Binding-site contacts:
Ligand atom C10 contacts residue VAL40 of chain 2.A at 3.8 Å (hydrophobic).
Ligand atom C14 contacts residue PRO188 of chain 1.A at 3.8 Å (hydrophobic).
Ligand atom C7 contacts residue LYS191 of chain 1.A at 3.8 Å.
Ligand atom C6 contacts residue ASN187 of chain 1.A at 3.9 Å.
Ligand atom O3 contacts residue GLU190 of chain 1.A at 3.2 Å (salt-bridge).
Ligand atom O2 contacts residue GLU190 of chain 1.A at 3.9 Å.
Ligand atom N3 contacts residue LYS191 of chain 1.A at 3.6 Å.
Ligand atom C14 contacts residue GLU190 of chain 1.A at 3.5 Å.
Ligand atom C2 contacts residue GLU190 of chain 1.A at 3.4 Å.
Ligand atom C11 contacts residue ARG60 of chain 1.A at 3.6 Å.
Ligand atom C10 contacts residue ARG60 of chain 1.A at 3.6 Å.
Ligand atom CL1 contacts residue ARG60 of chain 1.A at 3.7 Å.
Ligand atom S1 contacts residue THR38 of chain 2.A at 3.9 Å.
Ligand atom C12 contacts residue TRP67 of chain 1.A at 3.8 Å (hydrophobic).
Ligand atom C9 contacts residue ARG60 of chain 1.A at 3.7 Å.
Ligand atom N1 contacts residue GLU190 of chain 1.A at 3.4 Å (salt-bridge).
Ligand atom CL1 contacts residue VAL64 of chain 1.A at 3.2 Å.
Ligand atom CL1 contacts residue VAL40 of chain 2.A at 3.6 Å.
Ligand atom N2 contacts residue LYS191 of chain 1.A at 3.5 Å.
Ligand atom N2 contacts residue ARG60 of chain 1.A at 3.4 Å (salt-bridge).
Ligand atom CL1 contacts residue PHE37 of chain 2.A at 3.0 Å.
Ligand atom N2 contacts residue THR38 of chain 2.A at 2.9 Å (h-bond).
Ligand atom C8 contacts residue THR38 of chain 2.A at 3.5 Å.
Ligand atom S1 contacts residue LYS191 of chain 1.A at 3.9 Å.
Ligand atom C13 contacts residue TRP189 of chain 1.A at 3.6 Å (hydrophobic).
Ligand atom C7 contacts residue THR38 of chain 2.A at 3.8 Å.
Ligand atom C12 contacts residue PRO229 of chain 1.A at 3.8 Å (hydrophobic).
Ligand atom C7 contacts residue ARG60 of chain 1.A at 4.0 Å.
Ligand atom O3 contacts residue TYR226 of chain 1.A at 3.4 Å.
Ligand atom N3 contacts residue THR38 of chain 2.A at 3.6 Å.
Ligand atom C8 contacts residue VAL40 of chain 2.A at 3.7 Å (hydrophobic).
Ligand atom O2 contacts residue LYS191 of chain 1.A at 3.6 Å.
Ligand atom N3 contacts residue ARG60 of chain 1.A at 3.4 Å (salt-bridge).
Ligand atom C9 contacts residue VAL40 of chain 2.A at 3.9 Å (hydrophobic).
Ligand atom C1 contacts residue GLU190 of chain 1.A at 3.9 Å.
Ligand atom C13 contacts residue PRO188 of chain 1.A at 3.7 Å (hydrophobic).
Ligand atom C2 contacts residue ALA192 of chain 1.A at 3.9 Å (hydrophobic).
Ligand atom O2 contacts residue ALA192 of chain 1.A at 2.8 Å (h-bond).
Ligand atom C13 contacts residue TRP67 of chain 1.A at 4.0 Å (hydrophobic).
Ligand atom C8 contacts residue ARG60 of chain 1.A at 3.5 Å.

Sequence of chain 2.A:
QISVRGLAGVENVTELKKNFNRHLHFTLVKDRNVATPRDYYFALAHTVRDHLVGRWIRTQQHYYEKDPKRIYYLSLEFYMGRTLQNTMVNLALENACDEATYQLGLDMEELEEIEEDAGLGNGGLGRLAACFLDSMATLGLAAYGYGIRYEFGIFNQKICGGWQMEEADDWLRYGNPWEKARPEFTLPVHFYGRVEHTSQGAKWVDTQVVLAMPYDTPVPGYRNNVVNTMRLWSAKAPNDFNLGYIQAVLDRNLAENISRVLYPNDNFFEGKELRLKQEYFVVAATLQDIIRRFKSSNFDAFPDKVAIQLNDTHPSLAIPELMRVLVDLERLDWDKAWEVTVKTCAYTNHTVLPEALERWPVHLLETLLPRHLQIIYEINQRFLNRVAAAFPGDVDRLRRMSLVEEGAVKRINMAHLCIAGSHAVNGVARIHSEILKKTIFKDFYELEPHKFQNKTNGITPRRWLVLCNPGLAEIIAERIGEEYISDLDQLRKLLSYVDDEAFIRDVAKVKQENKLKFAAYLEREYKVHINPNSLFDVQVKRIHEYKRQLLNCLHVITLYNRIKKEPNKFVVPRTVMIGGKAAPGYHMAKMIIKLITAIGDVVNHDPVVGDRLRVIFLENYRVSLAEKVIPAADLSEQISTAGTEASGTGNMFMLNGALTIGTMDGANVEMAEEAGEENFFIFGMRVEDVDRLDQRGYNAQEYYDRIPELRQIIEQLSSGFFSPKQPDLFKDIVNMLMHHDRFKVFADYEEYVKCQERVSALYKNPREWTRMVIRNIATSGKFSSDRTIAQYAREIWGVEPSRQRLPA

Sequence of chain 1.A:
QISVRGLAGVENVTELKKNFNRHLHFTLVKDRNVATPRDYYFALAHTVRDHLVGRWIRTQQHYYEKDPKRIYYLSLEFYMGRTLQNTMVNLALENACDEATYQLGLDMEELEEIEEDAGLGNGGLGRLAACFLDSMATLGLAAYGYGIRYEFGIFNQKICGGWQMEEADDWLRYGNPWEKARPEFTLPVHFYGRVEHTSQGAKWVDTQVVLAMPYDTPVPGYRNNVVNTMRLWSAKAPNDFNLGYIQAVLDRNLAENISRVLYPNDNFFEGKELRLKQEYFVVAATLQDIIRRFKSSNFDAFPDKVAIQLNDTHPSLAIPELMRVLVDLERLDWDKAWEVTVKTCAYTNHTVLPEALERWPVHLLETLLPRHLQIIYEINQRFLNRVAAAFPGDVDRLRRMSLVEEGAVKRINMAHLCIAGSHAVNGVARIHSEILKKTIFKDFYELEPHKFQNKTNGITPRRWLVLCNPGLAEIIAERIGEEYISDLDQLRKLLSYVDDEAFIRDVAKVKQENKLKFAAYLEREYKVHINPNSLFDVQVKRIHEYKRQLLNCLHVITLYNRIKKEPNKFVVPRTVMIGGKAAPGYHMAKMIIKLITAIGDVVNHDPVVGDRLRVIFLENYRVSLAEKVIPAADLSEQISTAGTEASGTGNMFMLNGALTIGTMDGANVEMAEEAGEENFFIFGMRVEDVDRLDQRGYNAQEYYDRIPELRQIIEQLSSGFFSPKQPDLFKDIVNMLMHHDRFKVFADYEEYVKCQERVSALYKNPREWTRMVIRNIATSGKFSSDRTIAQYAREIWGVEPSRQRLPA

A protein and the small-molecule ligand that binds it are described below.
Small molecule (SMILES): OC[C@H]1O[C@@H](NC(=S)N/N=C/c2ccccc2Cl)[C@H](O)[C@@H](O)[C@@H]1O